A small-molecule ligand and the protein it binds are described below.
Small molecule (SMILES): CC(=O)N[C@@H]1[C@@H](O)[C@H](O)[C@@H](CO)O[C@H]1O

Sequence of chain 1.E:
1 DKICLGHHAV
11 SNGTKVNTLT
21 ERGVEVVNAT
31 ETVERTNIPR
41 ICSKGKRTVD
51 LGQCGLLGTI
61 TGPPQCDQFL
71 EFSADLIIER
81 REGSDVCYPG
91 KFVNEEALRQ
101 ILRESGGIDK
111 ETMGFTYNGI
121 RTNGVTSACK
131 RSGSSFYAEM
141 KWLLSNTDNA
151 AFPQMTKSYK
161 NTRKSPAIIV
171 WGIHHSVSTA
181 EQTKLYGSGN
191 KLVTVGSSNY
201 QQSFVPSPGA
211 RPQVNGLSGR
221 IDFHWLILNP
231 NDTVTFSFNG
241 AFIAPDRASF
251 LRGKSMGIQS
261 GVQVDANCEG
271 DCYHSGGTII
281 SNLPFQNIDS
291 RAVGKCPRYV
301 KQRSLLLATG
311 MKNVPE

Binding-site contacts:
Ligand atom O7 contacts residue ASN82 of chain 1.F at 4.4 Å.
Ligand atom C5 contacts residue ASN82 of chain 1.F at 3.7 Å.
Ligand atom C7 contacts residue ASN79 of chain 1.F at 4.0 Å.
Ligand atom C2 contacts residue ASN82 of chain 1.F at 2.5 Å.
Ligand atom C8 contacts residue LYS75 of chain 1.F at 3.9 Å.
Ligand atom C7 contacts residue ASN82 of chain 1.F at 3.9 Å.
Ligand atom O6 contacts residue ARG291 of chain 1.E at 4.2 Å.
Ligand atom C8 contacts residue ASN79 of chain 1.F at 3.3 Å.
Ligand atom C1 contacts residue ASN82 of chain 1.F at 1.4 Å.
Ligand atom C4 contacts residue ASN82 of chain 1.F at 4.2 Å.
Ligand atom N2 contacts residue GLU72 of chain 1.F at 4.1 Å.
Ligand atom C8 contacts residue GLU72 of chain 1.F at 3.2 Å.
Ligand atom O3 contacts residue GLU72 of chain 1.F at 4.1 Å.
Ligand atom N2 contacts residue ASN82 of chain 1.F at 3.0 Å (h-bond).
Ligand atom C3 contacts residue ASN82 of chain 1.F at 3.8 Å.
Ligand atom O5 contacts residue ASN82 of chain 1.F at 2.4 Å (h-bond).
Ligand atom C7 contacts residue GLU72 of chain 1.F at 3.9 Å.
Ligand atom O7 contacts residue ASN79 of chain 1.F at 4.5 Å.

Sequence of chain 1.F:
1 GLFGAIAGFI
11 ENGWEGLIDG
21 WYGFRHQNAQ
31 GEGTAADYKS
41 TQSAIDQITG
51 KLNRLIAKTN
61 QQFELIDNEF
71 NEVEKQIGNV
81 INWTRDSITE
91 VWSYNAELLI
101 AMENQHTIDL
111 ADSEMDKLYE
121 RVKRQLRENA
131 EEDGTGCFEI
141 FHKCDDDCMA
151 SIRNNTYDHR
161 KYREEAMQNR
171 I